Sequence of chain 1.J:
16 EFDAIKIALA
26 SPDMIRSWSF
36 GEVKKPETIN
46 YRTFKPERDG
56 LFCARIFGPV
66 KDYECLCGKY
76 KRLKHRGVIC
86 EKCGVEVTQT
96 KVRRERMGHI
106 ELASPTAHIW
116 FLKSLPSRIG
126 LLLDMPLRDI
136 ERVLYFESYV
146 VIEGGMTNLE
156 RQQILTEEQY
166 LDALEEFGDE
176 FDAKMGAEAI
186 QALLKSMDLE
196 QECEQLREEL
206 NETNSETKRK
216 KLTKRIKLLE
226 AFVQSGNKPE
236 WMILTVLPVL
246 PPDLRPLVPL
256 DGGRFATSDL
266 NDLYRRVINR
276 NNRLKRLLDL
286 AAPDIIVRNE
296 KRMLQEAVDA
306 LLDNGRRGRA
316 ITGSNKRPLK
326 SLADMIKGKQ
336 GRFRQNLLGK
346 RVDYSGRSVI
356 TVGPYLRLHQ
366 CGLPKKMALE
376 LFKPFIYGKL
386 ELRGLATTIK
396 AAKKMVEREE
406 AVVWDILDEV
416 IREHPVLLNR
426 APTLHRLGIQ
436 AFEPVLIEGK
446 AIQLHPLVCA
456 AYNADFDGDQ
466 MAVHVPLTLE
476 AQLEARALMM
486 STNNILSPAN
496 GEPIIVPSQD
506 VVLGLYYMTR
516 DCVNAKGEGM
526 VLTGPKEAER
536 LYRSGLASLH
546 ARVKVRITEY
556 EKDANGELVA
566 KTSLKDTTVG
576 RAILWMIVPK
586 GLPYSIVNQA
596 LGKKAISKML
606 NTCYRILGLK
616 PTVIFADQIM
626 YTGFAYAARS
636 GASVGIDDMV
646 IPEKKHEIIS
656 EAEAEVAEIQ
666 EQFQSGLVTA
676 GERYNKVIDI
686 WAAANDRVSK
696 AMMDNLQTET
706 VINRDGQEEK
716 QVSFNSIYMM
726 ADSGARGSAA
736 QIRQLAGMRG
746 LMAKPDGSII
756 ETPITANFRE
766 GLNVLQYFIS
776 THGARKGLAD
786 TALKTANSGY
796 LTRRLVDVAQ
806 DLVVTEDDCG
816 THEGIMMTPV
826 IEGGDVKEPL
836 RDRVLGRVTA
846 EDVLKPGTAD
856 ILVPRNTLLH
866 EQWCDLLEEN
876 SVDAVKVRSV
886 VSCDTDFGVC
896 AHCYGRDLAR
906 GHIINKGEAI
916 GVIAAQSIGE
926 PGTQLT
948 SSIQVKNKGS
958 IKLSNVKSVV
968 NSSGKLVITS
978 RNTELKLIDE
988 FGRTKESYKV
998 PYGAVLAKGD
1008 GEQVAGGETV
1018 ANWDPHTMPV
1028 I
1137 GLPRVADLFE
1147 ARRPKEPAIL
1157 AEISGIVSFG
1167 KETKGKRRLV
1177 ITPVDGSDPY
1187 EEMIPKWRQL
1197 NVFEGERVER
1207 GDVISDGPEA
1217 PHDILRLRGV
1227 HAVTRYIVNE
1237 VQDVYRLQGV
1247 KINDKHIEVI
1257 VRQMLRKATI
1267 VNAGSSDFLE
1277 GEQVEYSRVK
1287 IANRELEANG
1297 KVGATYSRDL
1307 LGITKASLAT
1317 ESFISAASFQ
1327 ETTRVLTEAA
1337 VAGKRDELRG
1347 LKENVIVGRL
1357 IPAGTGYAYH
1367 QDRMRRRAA

Binding-site contacts:
Ligand atom C08 contacts residue SER642 of chain 1.I at 3.9 Å.
Ligand atom C15 contacts residue PRO750 of chain 1.J at 3.9 Å (hydrophobic).
Ligand atom C19 contacts residue ASP444 of chain 1.I at 3.8 Å.
Ligand atom F28 contacts residue VAL550 of chain 1.I at 2.9 Å.
Ligand atom C03 contacts residue LEU770 of chain 1.J at 4.0 Å (hydrophobic).
Ligand atom N30 contacts residue ILE755 of chain 1.J at 3.6 Å.
Ligand atom C04 contacts residue SER642 of chain 1.I at 3.7 Å.
Ligand atom C11 contacts residue GLY640 of chain 1.I at 3.8 Å.
Ligand atom N31 contacts residue ILE774 of chain 1.J at 3.9 Å.
Ligand atom C29 contacts residue GLU641 of chain 1.I at 3.7 Å.
Ligand atom N20 contacts residue HIS551 of chain 1.I at 3.5 Å (h-bond).
Ligand atom C11 contacts residue GLU641 of chain 1.I at 3.4 Å.
Ligand atom C06 contacts residue GLY640 of chain 1.I at 3.4 Å.
Ligand atom N14 contacts residue PRO750 of chain 1.J at 3.3 Å.
Ligand atom C21 contacts residue ASP444 of chain 1.I at 4.0 Å.
Ligand atom C16 contacts residue PRO552 of chain 1.I at 3.7 Å (hydrophobic).
Ligand atom C13 contacts residue PRO750 of chain 1.J at 3.8 Å (hydrophobic).
Ligand atom F26 contacts residue PRO750 of chain 1.J at 3.9 Å.
Ligand atom F27 contacts residue VAL550 of chain 1.I at 3.9 Å.
Ligand atom F26 contacts residue HIS777 of chain 1.J at 3.5 Å.
Ligand atom C12 contacts residue LYS749 of chain 1.J at 3.6 Å.
Ligand atom N31 contacts residue SER642 of chain 1.I at 3.2 Å (h-bond).
Ligand atom F28 contacts residue PRO552 of chain 1.I at 3.7 Å.
Ligand atom C11 contacts residue LYS749 of chain 1.J at 3.8 Å.
Ligand atom F27 contacts residue PHE773 of chain 1.J at 3.5 Å.
Ligand atom N20 contacts residue ASP444 of chain 1.I at 2.9 Å (salt-bridge).
Ligand atom F02 contacts residue ARG637 of chain 1.I at 3.8 Å.
Ligand atom C25 contacts residue VAL550 of chain 1.I at 3.9 Å (hydrophobic).
Ligand atom C06 contacts residue GLU641 of chain 1.I at 3.9 Å.
Ligand atom N14 contacts residue PRO552 of chain 1.I at 3.9 Å.
Ligand atom C10 contacts residue GLY640 of chain 1.I at 3.9 Å.
Ligand atom F02 contacts residue PHE773 of chain 1.J at 3.8 Å.
Ligand atom C23 contacts residue PRO552 of chain 1.I at 4.0 Å (hydrophobic).
Ligand atom C04 contacts residue ILE774 of chain 1.J at 3.5 Å (hydrophobic).
Ligand atom F02 contacts residue TYR555 of chain 1.I at 3.1 Å.
Ligand atom C13 contacts residue PRO552 of chain 1.I at 3.9 Å (hydrophobic).
Ligand atom C13 contacts residue LYS749 of chain 1.J at 4.0 Å.
Ligand atom C29 contacts residue ILE755 of chain 1.J at 3.6 Å (hydrophobic).
Ligand atom C08 contacts residue GLU641 of chain 1.I at 3.9 Å.
Ligand atom N30 contacts residue SER642 of chain 1.I at 3.9 Å.

The small molecule below binds the protein below.
Small molecule (SMILES): Fc1ccc(-c2n[nH]cc2-c2ccc(NCCN3CCNCC3)c(C(F)(F)F)c2)cc1

Sequence of chain 1.I:
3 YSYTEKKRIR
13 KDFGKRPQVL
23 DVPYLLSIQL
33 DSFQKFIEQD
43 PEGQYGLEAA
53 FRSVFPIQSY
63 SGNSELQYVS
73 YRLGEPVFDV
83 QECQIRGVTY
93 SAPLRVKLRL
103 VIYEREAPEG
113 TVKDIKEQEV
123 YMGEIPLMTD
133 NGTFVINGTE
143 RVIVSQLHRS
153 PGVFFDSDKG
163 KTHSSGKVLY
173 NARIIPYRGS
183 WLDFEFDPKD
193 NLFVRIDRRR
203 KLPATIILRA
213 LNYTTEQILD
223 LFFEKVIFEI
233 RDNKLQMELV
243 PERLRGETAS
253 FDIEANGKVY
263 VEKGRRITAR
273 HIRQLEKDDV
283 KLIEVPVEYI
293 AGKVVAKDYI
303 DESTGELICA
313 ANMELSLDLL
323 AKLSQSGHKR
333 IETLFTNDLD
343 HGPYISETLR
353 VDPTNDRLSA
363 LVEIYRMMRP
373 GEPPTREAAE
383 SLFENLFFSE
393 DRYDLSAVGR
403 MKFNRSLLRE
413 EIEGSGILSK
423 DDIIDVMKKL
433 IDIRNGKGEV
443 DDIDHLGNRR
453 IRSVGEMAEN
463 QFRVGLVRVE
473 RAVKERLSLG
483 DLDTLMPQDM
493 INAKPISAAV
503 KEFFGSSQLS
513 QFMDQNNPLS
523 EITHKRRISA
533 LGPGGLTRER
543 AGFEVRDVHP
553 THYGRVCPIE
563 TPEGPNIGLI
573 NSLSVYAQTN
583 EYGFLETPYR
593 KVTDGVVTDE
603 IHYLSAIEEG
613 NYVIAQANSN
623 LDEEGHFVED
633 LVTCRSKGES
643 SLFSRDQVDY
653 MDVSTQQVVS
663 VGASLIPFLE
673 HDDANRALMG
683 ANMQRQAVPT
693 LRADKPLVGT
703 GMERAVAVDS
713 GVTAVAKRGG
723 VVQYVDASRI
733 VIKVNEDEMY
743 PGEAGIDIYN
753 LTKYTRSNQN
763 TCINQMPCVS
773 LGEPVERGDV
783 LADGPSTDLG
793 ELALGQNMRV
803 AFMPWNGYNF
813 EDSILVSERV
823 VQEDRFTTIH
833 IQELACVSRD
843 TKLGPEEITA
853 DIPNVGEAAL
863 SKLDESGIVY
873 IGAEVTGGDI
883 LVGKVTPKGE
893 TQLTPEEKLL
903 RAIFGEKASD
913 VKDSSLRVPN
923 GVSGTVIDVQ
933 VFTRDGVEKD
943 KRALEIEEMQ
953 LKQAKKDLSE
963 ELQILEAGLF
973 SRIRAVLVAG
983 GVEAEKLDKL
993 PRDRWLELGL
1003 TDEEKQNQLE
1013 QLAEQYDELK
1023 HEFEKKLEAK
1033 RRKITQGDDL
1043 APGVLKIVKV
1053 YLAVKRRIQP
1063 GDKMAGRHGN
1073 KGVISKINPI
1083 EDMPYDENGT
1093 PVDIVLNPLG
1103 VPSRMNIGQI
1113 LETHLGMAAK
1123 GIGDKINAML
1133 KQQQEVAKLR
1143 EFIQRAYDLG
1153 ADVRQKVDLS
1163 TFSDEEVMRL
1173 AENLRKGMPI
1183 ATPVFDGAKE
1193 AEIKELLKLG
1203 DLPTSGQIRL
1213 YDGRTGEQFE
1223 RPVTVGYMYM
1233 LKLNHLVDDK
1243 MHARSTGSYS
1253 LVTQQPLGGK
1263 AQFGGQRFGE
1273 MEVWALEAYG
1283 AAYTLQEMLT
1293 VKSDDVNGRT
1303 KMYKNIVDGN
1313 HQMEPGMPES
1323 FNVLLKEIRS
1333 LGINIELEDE